Sequence of chain 1.F:
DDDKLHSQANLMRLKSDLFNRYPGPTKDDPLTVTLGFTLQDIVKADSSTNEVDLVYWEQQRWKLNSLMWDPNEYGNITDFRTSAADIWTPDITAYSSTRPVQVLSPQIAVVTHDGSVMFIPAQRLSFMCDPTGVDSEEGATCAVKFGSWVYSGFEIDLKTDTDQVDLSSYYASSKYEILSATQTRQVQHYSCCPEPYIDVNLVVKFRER

Sequence of chain 1.J:
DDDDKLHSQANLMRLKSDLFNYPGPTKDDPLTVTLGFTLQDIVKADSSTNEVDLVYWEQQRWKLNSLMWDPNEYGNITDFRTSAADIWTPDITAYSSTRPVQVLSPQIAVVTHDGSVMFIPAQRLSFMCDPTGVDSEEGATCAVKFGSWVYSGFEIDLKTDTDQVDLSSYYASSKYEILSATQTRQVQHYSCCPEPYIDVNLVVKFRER

Binding-site contacts:
Ligand atom C13 contacts residue CYS199 of chain 1.F at 3.5 Å (hydrophobic).
Ligand atom C11 contacts residue TRP64 of chain 1.J at 3.4 Å (hydrophobic).
Ligand atom C15 contacts residue TYR197 of chain 1.F at 3.3 Å (hydrophobic).
Ligand atom C5 contacts residue ILE127 of chain 1.J at 4.0 Å (hydrophobic).
Ligand atom C14 contacts residue TYR204 of chain 1.F at 4.0 Å (hydrophobic).
Ligand atom C2 contacts residue ILE127 of chain 1.J at 4.1 Å (hydrophobic).
Ligand atom C6 contacts residue TRP156 of chain 1.F at 3.7 Å (hydrophobic).
Ligand atom C1 contacts residue TRP156 of chain 1.F at 4.3 Å (hydrophobic).
Ligand atom C14 contacts residue TYR197 of chain 1.F at 3.5 Å (hydrophobic).
Ligand atom C5 contacts residue TRP156 of chain 1.F at 3.1 Å (hydrophobic).
Ligand atom C6 contacts residue ILE127 of chain 1.J at 4.1 Å (hydrophobic).
Ligand atom C15 contacts residue TYR102 of chain 1.F at 3.9 Å (hydrophobic).
Ligand atom C4 contacts residue ILE127 of chain 1.J at 3.8 Å (hydrophobic).
Ligand atom C2 contacts residue VAL157 of chain 1.F at 4.2 Å (hydrophobic).
Ligand atom C1 contacts residue ILE127 of chain 1.J at 4.2 Å (hydrophobic).
Ligand atom C16 contacts residue TYR102 of chain 1.F at 4.1 Å (hydrophobic).
Ligand atom C1 contacts residue CYS200 of chain 1.F at 4.0 Å (hydrophobic).
Ligand atom C7 contacts residue TRP156 of chain 1.F at 3.3 Å (hydrophobic).
Ligand atom N3 contacts residue TRP156 of chain 1.F at 3.9 Å.
Ligand atom C6 contacts residue CYS200 of chain 1.F at 3.9 Å (hydrophobic).
Ligand atom C6 contacts residue TYR204 of chain 1.F at 3.5 Å (hydrophobic).
Ligand atom C4 contacts residue TRP156 of chain 1.F at 3.3 Å (hydrophobic).
Ligand atom C6 contacts residue CYS199 of chain 1.F at 4.2 Å (hydrophobic).
Ligand atom C13 contacts residue CYS200 of chain 1.F at 4.3 Å (hydrophobic).
Ligand atom C10 contacts residue TYR102 of chain 1.F at 4.1 Å (hydrophobic).
Ligand atom C1 contacts residue TYR204 of chain 1.F at 3.3 Å (hydrophobic).
Ligand atom C9 contacts residue TRP156 of chain 1.F at 3.5 Å (hydrophobic).
Ligand atom N8 contacts residue TRP156 of chain 1.F at 2.7 Å (h-bond).
Ligand atom C4 contacts residue VAL157 of chain 1.F at 4.3 Å (hydrophobic).
Ligand atom C16 contacts residue TRP156 of chain 1.F at 3.5 Å (hydrophobic).
Ligand atom N3 contacts residue VAL157 of chain 1.F at 3.7 Å.
Ligand atom C12 contacts residue ILE127 of chain 1.J at 4.3 Å (hydrophobic).
Ligand atom C9 contacts residue TYR102 of chain 1.F at 4.0 Å (hydrophobic).
Ligand atom C12 contacts residue CYS199 of chain 1.F at 4.2 Å (hydrophobic).
Ligand atom C10 contacts residue TRP156 of chain 1.F at 4.3 Å (hydrophobic).
Ligand atom C10 contacts residue TRP64 of chain 1.J at 3.8 Å (hydrophobic).
Ligand atom C2 contacts residue VAL117 of chain 1.J at 3.9 Å (hydrophobic).
Ligand atom C16 contacts residue TYR204 of chain 1.F at 3.3 Å (hydrophobic).
Ligand atom N3 contacts residue ILE127 of chain 1.J at 3.9 Å.
Ligand atom C13 contacts residue TYR197 of chain 1.F at 4.0 Å (hydrophobic).

A protein and the small-molecule ligand that binds it are described below.
Small molecule (SMILES): c1cncc([C@H]2C3C[C@@H]4C[C@H](C3)CN2C4)c1